Sequence of chain 1.C:
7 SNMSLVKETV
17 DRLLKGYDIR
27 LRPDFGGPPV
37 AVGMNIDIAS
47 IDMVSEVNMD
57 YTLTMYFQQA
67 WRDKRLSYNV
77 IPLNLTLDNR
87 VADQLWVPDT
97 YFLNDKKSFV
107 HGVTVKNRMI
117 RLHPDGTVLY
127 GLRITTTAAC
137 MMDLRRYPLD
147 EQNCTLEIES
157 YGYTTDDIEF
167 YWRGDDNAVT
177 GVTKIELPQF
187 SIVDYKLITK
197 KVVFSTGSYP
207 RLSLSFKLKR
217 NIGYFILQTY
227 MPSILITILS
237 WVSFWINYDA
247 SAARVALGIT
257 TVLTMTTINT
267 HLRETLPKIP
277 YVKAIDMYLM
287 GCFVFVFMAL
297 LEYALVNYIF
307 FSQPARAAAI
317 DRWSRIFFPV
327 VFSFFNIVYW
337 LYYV

Sequence of chain 1.D:
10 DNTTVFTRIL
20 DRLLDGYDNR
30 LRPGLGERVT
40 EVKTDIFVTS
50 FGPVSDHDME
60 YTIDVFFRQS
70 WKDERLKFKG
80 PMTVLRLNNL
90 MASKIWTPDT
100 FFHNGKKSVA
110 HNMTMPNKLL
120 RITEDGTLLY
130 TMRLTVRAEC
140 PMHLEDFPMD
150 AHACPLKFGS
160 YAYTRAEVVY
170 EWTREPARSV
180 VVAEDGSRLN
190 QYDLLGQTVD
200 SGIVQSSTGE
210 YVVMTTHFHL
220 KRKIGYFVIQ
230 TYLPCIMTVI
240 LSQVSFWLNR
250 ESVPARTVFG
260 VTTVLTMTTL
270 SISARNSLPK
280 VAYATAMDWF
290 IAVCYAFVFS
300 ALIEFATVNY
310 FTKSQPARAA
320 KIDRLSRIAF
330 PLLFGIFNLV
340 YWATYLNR

This small molecule binds to this protein.
Small molecule (SMILES): Cc1ccc(-c2nc3ccc(C)cn3c2CC(=O)N(C)C)cc1

Binding-site contacts:
Ligand atom O20 contacts residue PRO233 of chain 1.D at 3.8 Å.
Ligand atom C23 contacts residue LEU232 of chain 1.D at 2.9 Å (hydrophobic).
Ligand atom C04 contacts residue ASN265 of chain 1.C at 3.6 Å.
Ligand atom C07 contacts residue GLN229 of chain 1.D at 3.6 Å.
Ligand atom C06 contacts residue ASN265 of chain 1.C at 3.2 Å.
Ligand atom C11 contacts residue PHE289 of chain 1.C at 3.2 Å (hydrophobic).
Ligand atom C22 contacts residue PHE289 of chain 1.C at 3.1 Å (hydrophobic).
Ligand atom C05 contacts residue ASN265 of chain 1.C at 3.5 Å.
Ligand atom C01 contacts residue ASN265 of chain 1.C at 3.9 Å.
Ligand atom C14 contacts residue THR262 of chain 1.C at 3.1 Å.
Ligand atom C12 contacts residue PHE289 of chain 1.C at 3.8 Å (hydrophobic).
Ligand atom C23 contacts residue MET286 of chain 1.C at 3.4 Å (hydrophobic).
Ligand atom C17 contacts residue THR237 of chain 1.D at 3.1 Å.
Ligand atom C15 contacts residue PRO233 of chain 1.D at 4.0 Å (hydrophobic).
Ligand atom C02 contacts residue ILE228 of chain 1.D at 4.0 Å (hydrophobic).
Ligand atom N21 contacts residue LEU232 of chain 1.D at 3.8 Å.
Ligand atom C15 contacts residue THR262 of chain 1.C at 3.9 Å.
Ligand atom C07 contacts residue ASN265 of chain 1.C at 3.0 Å.
Ligand atom C01 contacts residue MET286 of chain 1.C at 2.7 Å (hydrophobic).
Ligand atom C02 contacts residue MET286 of chain 1.C at 3.3 Å (hydrophobic).
Ligand atom C17 contacts residue MET236 of chain 1.D at 3.9 Å (hydrophobic).
Ligand atom C18 contacts residue PHE289 of chain 1.C at 3.5 Å (hydrophobic).
Ligand atom C09 contacts residue PHE289 of chain 1.C at 4.0 Å (hydrophobic).
Ligand atom N10 contacts residue PHE289 of chain 1.C at 3.6 Å.
Ligand atom C13 contacts residue THR265 of chain 1.D at 3.8 Å.
Ligand atom O20 contacts residue LEU232 of chain 1.D at 3.6 Å.
Ligand atom C13 contacts residue THR237 of chain 1.D at 3.8 Å.
Ligand atom C12 contacts residue THR237 of chain 1.D at 3.6 Å.
Ligand atom C02 contacts residue ASN265 of chain 1.C at 3.1 Å.
Ligand atom C03 contacts residue ASN265 of chain 1.C at 3.4 Å.
Ligand atom C06 contacts residue PRO233 of chain 1.D at 3.6 Å (hydrophobic).
Ligand atom C08 contacts residue PRO233 of chain 1.D at 3.9 Å (hydrophobic).
Ligand atom C11 contacts residue MET236 of chain 1.D at 3.5 Å (hydrophobic).
Ligand atom C22 contacts residue MET236 of chain 1.D at 3.5 Å (hydrophobic).
Ligand atom C06 contacts residue ILE228 of chain 1.D at 3.5 Å (hydrophobic).
Ligand atom C03 contacts residue MET286 of chain 1.C at 3.3 Å (hydrophobic).
Ligand atom C01 contacts residue ILE228 of chain 1.D at 3.5 Å (hydrophobic).
Ligand atom C19 contacts residue LEU232 of chain 1.D at 4.0 Å (hydrophobic).
Ligand atom C13 contacts residue THR262 of chain 1.C at 3.5 Å.
Ligand atom C07 contacts residue ILE228 of chain 1.D at 3.3 Å (hydrophobic).